Binding-site contacts:
Ligand atom C17 contacts residue PRO53 of chain 1.A at 3.1 Å (hydrophobic).
Ligand atom C13 contacts residue ILE112 of chain 1.A at 3.9 Å (hydrophobic).
Ligand atom C18 contacts residue PRO53 of chain 1.A at 3.2 Å (hydrophobic).
Ligand atom C13 contacts residue SER101 of chain 1.A at 3.6 Å.
Ligand atom C9 contacts residue VAL54 of chain 1.A at 3.2 Å (hydrophobic).
Ligand atom O2 contacts residue ASP55 of chain 1.A at 3.4 Å (salt-bridge).
Ligand atom O2 contacts residue VAL54 of chain 1.A at 3.7 Å.
Ligand atom C10 contacts residue PRO49 of chain 1.A at 3.2 Å (hydrophobic).
Ligand atom C13 contacts residue THR105 of chain 1.A at 3.9 Å.
Ligand atom N3 contacts residue ILE112 of chain 1.A at 4.0 Å.
Ligand atom N3 contacts residue VAL54 of chain 1.A at 4.1 Å.
Ligand atom C6 contacts residue VAL54 of chain 1.A at 3.9 Å (hydrophobic).
Ligand atom N1 contacts residue PRO49 of chain 1.A at 2.8 Å (h-bond).
Ligand atom C11 contacts residue ILE112 of chain 1.A at 3.5 Å (hydrophobic).
Ligand atom N2 contacts residue PRO49 of chain 1.A at 4.0 Å.
Ligand atom C7 contacts residue TYR59 of chain 1.A at 3.4 Å (hydrophobic).
Ligand atom C4 contacts residue PRO49 of chain 1.A at 4.1 Å (hydrophobic).
Ligand atom C6 contacts residue PRO49 of chain 1.A at 3.9 Å (hydrophobic).
Ligand atom C5 contacts residue PRO49 of chain 1.A at 3.4 Å (hydrophobic).
Ligand atom C14 contacts residue THR105 of chain 1.A at 3.5 Å.
Ligand atom C12 contacts residue ILE112 of chain 1.A at 3.5 Å (hydrophobic).
Ligand atom O2 contacts residue TYR59 of chain 1.A at 3.3 Å.
Ligand atom C17 contacts residue VAL54 of chain 1.A at 3.8 Å (hydrophobic).
Ligand atom C12 contacts residue TYR104 of chain 1.A at 4.0 Å (hydrophobic).
Ligand atom C7 contacts residue ILE112 of chain 1.A at 4.0 Å (hydrophobic).
Ligand atom C11 contacts residue SER101 of chain 1.A at 3.9 Å.
Ligand atom C7 contacts residue VAL54 of chain 1.A at 4.1 Å (hydrophobic).
Ligand atom N2 contacts residue VAL54 of chain 1.A at 3.6 Å.
Ligand atom O3 contacts residue SER101 of chain 1.A at 2.9 Å (h-bond).
Ligand atom C8 contacts residue TYR104 of chain 1.A at 4.0 Å (hydrophobic).
Ligand atom O3 contacts residue PHE50 of chain 1.A at 3.8 Å.
Ligand atom C17 contacts residue ASP55 of chain 1.A at 3.8 Å.
Ligand atom O2 contacts residue GLU58 of chain 1.A at 3.6 Å.
Ligand atom C17 contacts residue GLN52 of chain 1.A at 3.9 Å.
Ligand atom O4 contacts residue TYR104 of chain 1.A at 4.0 Å.
Ligand atom C10 contacts residue VAL54 of chain 1.A at 3.6 Å (hydrophobic).
Ligand atom C6 contacts residue TYR59 of chain 1.A at 4.1 Å (hydrophobic).
Ligand atom C15 contacts residue ILE112 of chain 1.A at 4.0 Å (hydrophobic).
Ligand atom O4 contacts residue ILE112 of chain 1.A at 3.8 Å.
Ligand atom O3 contacts residue ILE112 of chain 1.A at 3.6 Å.

A small-molecule ligand and the protein it binds are described below.
Small molecule (SMILES): COc1ccc(NC(=O)N2CCN(C(=O)c3ccc(C)o3)CC2)cc1

Sequence of chain 1.A:
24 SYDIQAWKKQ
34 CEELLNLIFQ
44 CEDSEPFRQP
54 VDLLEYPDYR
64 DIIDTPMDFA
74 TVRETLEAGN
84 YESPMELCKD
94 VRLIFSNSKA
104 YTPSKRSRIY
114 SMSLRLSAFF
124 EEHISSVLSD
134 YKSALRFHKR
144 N